Sequence of chain 1.A:
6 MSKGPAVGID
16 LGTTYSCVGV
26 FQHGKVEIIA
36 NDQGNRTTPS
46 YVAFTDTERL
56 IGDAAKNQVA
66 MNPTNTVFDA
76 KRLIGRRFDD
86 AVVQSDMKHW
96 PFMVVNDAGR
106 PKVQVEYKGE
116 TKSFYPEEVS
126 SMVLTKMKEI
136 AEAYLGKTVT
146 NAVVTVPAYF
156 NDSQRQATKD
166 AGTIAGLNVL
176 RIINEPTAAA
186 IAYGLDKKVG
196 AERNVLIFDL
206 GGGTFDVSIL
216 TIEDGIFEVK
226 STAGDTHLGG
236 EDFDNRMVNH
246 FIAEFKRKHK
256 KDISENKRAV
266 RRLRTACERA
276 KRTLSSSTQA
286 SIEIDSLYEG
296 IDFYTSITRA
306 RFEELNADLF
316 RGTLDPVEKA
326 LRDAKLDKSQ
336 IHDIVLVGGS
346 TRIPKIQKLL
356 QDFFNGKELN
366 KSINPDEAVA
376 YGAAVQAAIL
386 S

Binding-site contacts:
Ligand atom C2 contacts residue SER280 of chain 1.A at 3.1 Å.
Ligand atom N9 contacts residue GLY344 of chain 1.A at 3.3 Å (h-bond).
Ligand atom N1 contacts residue ARG277 of chain 1.A at 3.7 Å.
Ligand atom N7 contacts residue GLY344 of chain 1.A at 3.8 Å.
Ligand atom C8 contacts residue GOL1 of chain 1.H at 3.6 Å.
Ligand atom C4 contacts residue GLY344 of chain 1.A at 3.2 Å.
Ligand atom N9 contacts residue GOL1 of chain 1.H at 4.5 Å.
Ligand atom C6 contacts residue ARG277 of chain 1.A at 3.8 Å.
Ligand atom N1 contacts residue ARG347 of chain 1.A at 3.8 Å.
Ligand atom N3 contacts residue SER280 of chain 1.A at 4.5 Å.
Ligand atom N1 contacts residue SER280 of chain 1.A at 2.6 Å (h-bond).
Ligand atom N3 contacts residue GLY344 of chain 1.A at 3.5 Å (h-bond).
Ligand atom C5 contacts residue ARG347 of chain 1.A at 3.8 Å.
Ligand atom C2 contacts residue ARG277 of chain 1.A at 4.3 Å.
Ligand atom C4 contacts residue ARG277 of chain 1.A at 4.3 Å.
Ligand atom N6 contacts residue ARG347 of chain 1.A at 3.3 Å.
Ligand atom N7 contacts residue GOL1 of chain 1.H at 4.5 Å.
Ligand atom N1 contacts residue GLY344 of chain 1.A at 4.3 Å.
Ligand atom C2 contacts residue GLY344 of chain 1.A at 4.0 Å.
Ligand atom C5 contacts residue ARG277 of chain 1.A at 3.8 Å.
Ligand atom C2 contacts residue LYS276 of chain 1.A at 4.2 Å.
Ligand atom C5 contacts residue GLY344 of chain 1.A at 3.5 Å.
Ligand atom N3 contacts residue ILE348 of chain 1.A at 4.2 Å.
Ligand atom N7 contacts residue ARG277 of chain 1.A at 4.1 Å.
Ligand atom C2 contacts residue ARG347 of chain 1.A at 4.3 Å.
Ligand atom C6 contacts residue SER280 of chain 1.A at 3.8 Å.
Ligand atom N6 contacts residue ARG277 of chain 1.A at 3.9 Å.
Ligand atom N6 contacts residue SER280 of chain 1.A at 4.1 Å.
Ligand atom N3 contacts residue SER345 of chain 1.A at 4.0 Å.
Ligand atom N1 contacts residue LYS276 of chain 1.A at 4.3 Å.
Ligand atom N7 contacts residue ARG347 of chain 1.A at 2.9 Å (salt-bridge).
Ligand atom N9 contacts residue SER345 of chain 1.A at 4.0 Å.
Ligand atom C2 contacts residue ILE348 of chain 1.A at 3.8 Å (hydrophobic).
Ligand atom C6 contacts residue ARG347 of chain 1.A at 3.6 Å.
Ligand atom C8 contacts residue GLY344 of chain 1.A at 3.6 Å.
Ligand atom N3 contacts residue LYS276 of chain 1.A at 4.0 Å.
Ligand atom C6 contacts residue GLY344 of chain 1.A at 4.0 Å.
Ligand atom C8 contacts residue ARG347 of chain 1.A at 3.5 Å.
Ligand atom C4 contacts residue SER345 of chain 1.A at 4.3 Å.

A small-molecule ligand and the protein it binds are described below.
Small molecule (SMILES): Nc1ncnc2[nH]cnc12